A small-molecule ligand and the protein it binds are described below.
Small molecule (SMILES): COc1ccc(C[C@H](NC(=O)[C@H](C)NC(=O)CN2CCOCC2)C(=O)N[C@@H](Cc2ccccc2)[C@@H](O)C(C)(C)O)cc1

Sequence of chain 1.N:
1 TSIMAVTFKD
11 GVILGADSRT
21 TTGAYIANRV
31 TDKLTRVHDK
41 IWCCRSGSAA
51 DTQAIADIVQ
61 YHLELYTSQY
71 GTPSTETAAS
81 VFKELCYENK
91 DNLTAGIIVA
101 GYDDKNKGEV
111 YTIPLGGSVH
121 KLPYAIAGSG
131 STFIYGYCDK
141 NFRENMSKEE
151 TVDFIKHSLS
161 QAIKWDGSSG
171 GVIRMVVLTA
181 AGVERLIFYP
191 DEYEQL

Sequence of chain 1.H:
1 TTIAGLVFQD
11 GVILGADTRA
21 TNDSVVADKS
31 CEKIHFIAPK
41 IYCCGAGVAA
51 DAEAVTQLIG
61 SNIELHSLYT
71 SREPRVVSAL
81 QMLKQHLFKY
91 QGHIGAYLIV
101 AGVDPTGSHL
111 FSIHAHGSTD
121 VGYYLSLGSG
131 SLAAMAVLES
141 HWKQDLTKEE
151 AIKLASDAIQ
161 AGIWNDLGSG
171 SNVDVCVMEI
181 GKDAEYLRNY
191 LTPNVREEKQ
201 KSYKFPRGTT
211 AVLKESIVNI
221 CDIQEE

Binding-site contacts:
Ligand atom N25 contacts residue THR21 of chain 1.N at 3.1 Å (h-bond).
Ligand atom C12 contacts residue LYS33 of chain 1.N at 3.7 Å.
Ligand atom C23 contacts residue GLY47 of chain 1.N at 3.7 Å.
Ligand atom C24 contacts residue GLY47 of chain 1.N at 3.5 Å.
Ligand atom O21 contacts residue GLY47 of chain 1.N at 3.4 Å (h-bond).
Ligand atom O49 contacts residue THR21 of chain 1.N at 3.2 Å (h-bond).
Ligand atom C43 contacts residue GLY47 of chain 1.N at 3.7 Å.
Ligand atom O13 contacts residue SO41 of chain 1.MA at 3.6 Å (h-bond).
Ligand atom C5 contacts residue THR20 of chain 1.N at 3.8 Å.
Ligand atom C12 contacts residue ARG19 of chain 1.N at 3.1 Å.
Ligand atom C11 contacts residue SER129 of chain 1.N at 3.1 Å.
Ligand atom C4 contacts residue THR31 of chain 1.N at 3.7 Å.
Ligand atom C4 contacts residue THR20 of chain 1.N at 3.3 Å.
Ligand atom O21 contacts residue SO41 of chain 1.MA at 2.1 Å (h-bond).
Ligand atom C3 contacts residue THR31 of chain 1.N at 3.5 Å.
Ligand atom C1 contacts residue ARG45 of chain 1.N at 3.6 Å.
Ligand atom O49 contacts residue THR20 of chain 1.N at 3.6 Å.
Ligand atom C9 contacts residue SO41 of chain 1.MA at 3.4 Å.
Ligand atom O45 contacts residue THR94 of chain 1.N at 3.8 Å.
Ligand atom C12 contacts residue SER168 of chain 1.N at 3.2 Å.
Ligand atom C3 contacts residue ARG45 of chain 1.N at 3.5 Å.
Ligand atom C43 contacts residue SER48 of chain 1.N at 3.6 Å.
Ligand atom C7 contacts residue THR1 of chain 1.N at 2.8 Å.
Ligand atom C9 contacts residue THR1 of chain 1.N at 1.4 Å.
Ligand atom C27 contacts residue THR21 of chain 1.N at 3.6 Å.
Ligand atom C8 contacts residue THR1 of chain 1.N at 2.3 Å.
Ligand atom C10 contacts residue THR1 of chain 1.N at 2.4 Å.
Ligand atom O21 contacts residue THR1 of chain 1.N at 2.3 Å (h-bond).
Ligand atom C2 contacts residue ARG45 of chain 1.N at 3.1 Å.
Ligand atom C7 contacts residue GLY47 of chain 1.N at 3.7 Å.
Ligand atom O39 contacts residue ALA49 of chain 1.N at 3.3 Å (h-bond).
Ligand atom C11 contacts residue THR1 of chain 1.N at 1.5 Å.
Ligand atom N22 contacts residue THR1 of chain 1.N at 3.7 Å.
Ligand atom O37 contacts residue THR21 of chain 1.N at 3.5 Å (h-bond).
Ligand atom N22 contacts residue GLY47 of chain 1.N at 3.0 Å (h-bond).
Ligand atom C42 contacts residue GLY47 of chain 1.N at 3.4 Å.
Ligand atom C12 contacts residue THR1 of chain 1.N at 2.8 Å.
Ligand atom C11 contacts residue SO41 of chain 1.MA at 3.5 Å.
Ligand atom O13 contacts residue THR1 of chain 1.N at 3.6 Å.
Ligand atom C11 contacts residue SER168 of chain 1.N at 3.6 Å.